Sequence of chain 1.B:
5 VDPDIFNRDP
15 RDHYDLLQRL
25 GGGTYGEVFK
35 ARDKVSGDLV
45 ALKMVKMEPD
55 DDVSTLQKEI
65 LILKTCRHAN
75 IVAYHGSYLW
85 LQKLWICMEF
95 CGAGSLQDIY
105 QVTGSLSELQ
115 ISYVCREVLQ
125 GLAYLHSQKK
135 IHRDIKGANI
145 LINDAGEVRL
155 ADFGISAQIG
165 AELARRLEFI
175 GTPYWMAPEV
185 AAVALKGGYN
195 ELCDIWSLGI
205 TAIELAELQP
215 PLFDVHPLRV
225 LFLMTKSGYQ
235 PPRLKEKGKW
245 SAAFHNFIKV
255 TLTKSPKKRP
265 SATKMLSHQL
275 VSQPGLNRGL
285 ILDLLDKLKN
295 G

Binding-site contacts:
Ligand atom O2A contacts residue MG1 of chain 1.F at 2.2 Å.
Ligand atom PA contacts residue MG1 of chain 1.F at 3.0 Å.
Ligand atom O2A contacts residue ASP156 of chain 1.B at 3.0 Å (salt-bridge).
Ligand atom O3A contacts residue MG1 of chain 1.F at 2.7 Å.
Ligand atom C6 contacts residue LEU145 of chain 1.B at 3.5 Å (hydrophobic).
Ligand atom O2G contacts residue ASP156 of chain 1.B at 3.2 Å (salt-bridge).
Ligand atom C5 contacts residue LEU145 of chain 1.B at 3.3 Å (hydrophobic).
Ligand atom C6 contacts residue ALA45 of chain 1.B at 3.5 Å (hydrophobic).
Ligand atom O3' contacts residue ALA142 of chain 1.B at 3.1 Å (h-bond).
Ligand atom O2' contacts residue ASP102 of chain 1.B at 2.4 Å (salt-bridge).
Ligand atom N6 contacts residue GLU93 of chain 1.B at 2.6 Å (salt-bridge).
Ligand atom N1 contacts residue CYS95 of chain 1.B at 2.9 Å (h-bond).
Ligand atom O1A contacts residue LYS47 of chain 1.B at 3.3 Å (salt-bridge).
Ligand atom O2B contacts residue GLY27 of chain 1.B at 2.6 Å (h-bond).
Ligand atom C5' contacts residue VAL32 of chain 1.B at 3.5 Å (hydrophobic).
Ligand atom N3 contacts residue LEU24 of chain 1.B at 3.7 Å.
Ligand atom O5' contacts residue MG1 of chain 1.F at 3.8 Å.
Ligand atom N1 contacts residue ALA45 of chain 1.B at 3.7 Å.
Ligand atom O1G contacts residue ASP156 of chain 1.B at 3.6 Å.
Ligand atom O2G contacts residue MG1 of chain 1.F at 2.2 Å.
Ligand atom O1B contacts residue LYS47 of chain 1.B at 3.2 Å.
Ligand atom N6 contacts residue LEU145 of chain 1.B at 3.6 Å.
Ligand atom PG contacts residue ASP156 of chain 1.B at 3.8 Å.
Ligand atom N6 contacts residue MET92 of chain 1.B at 3.5 Å.
Ligand atom O3A contacts residue ASP156 of chain 1.B at 2.7 Å (salt-bridge).
Ligand atom C6 contacts residue GLU93 of chain 1.B at 3.6 Å.
Ligand atom PA contacts residue ASP156 of chain 1.B at 3.4 Å.
Ligand atom C2 contacts residue LEU24 of chain 1.B at 3.8 Å (hydrophobic).
Ligand atom O3G contacts residue GLY27 of chain 1.B at 3.3 Å.
Ligand atom O2A contacts residue ASN143 of chain 1.B at 2.9 Å (h-bond).
Ligand atom C2 contacts residue CYS95 of chain 1.B at 3.1 Å (hydrophobic).
Ligand atom N7 contacts residue LEU145 of chain 1.B at 3.5 Å.
Ligand atom C1' contacts residue LEU24 of chain 1.B at 3.5 Å (hydrophobic).
Ligand atom O4' contacts residue GLY25 of chain 1.B at 3.7 Å.
Ligand atom N6 contacts residue ALA45 of chain 1.B at 3.3 Å.
Ligand atom C2' contacts residue ASP102 of chain 1.B at 3.7 Å.
Ligand atom O2B contacts residue GLY26 of chain 1.B at 3.4 Å.
Ligand atom PG contacts residue MG1 of chain 1.F at 3.5 Å.
Ligand atom O4' contacts residue LEU24 of chain 1.B at 3.3 Å (h-bond).
Ligand atom O2' contacts residue LEU24 of chain 1.B at 3.5 Å (h-bond).

A small-molecule ligand and the protein it binds are described below.
Small molecule (SMILES): Nc1ncnc2c1ncn2[C@@H]1O[C@H](CO[P](=O)(O)O[P](=O)(O)NP(=O)(O)O)[C@@H](O)[C@H]1O